This small molecule binds to this protein.
Small molecule (SMILES): Nc1ncnc2c1ncn2[C@@H]1O[C@H](CO[P](=O)(O)O[P](=O)(O)NP(=O)(O)O)[C@@H](O)[C@H]1O

Sequence of chain 1.W:
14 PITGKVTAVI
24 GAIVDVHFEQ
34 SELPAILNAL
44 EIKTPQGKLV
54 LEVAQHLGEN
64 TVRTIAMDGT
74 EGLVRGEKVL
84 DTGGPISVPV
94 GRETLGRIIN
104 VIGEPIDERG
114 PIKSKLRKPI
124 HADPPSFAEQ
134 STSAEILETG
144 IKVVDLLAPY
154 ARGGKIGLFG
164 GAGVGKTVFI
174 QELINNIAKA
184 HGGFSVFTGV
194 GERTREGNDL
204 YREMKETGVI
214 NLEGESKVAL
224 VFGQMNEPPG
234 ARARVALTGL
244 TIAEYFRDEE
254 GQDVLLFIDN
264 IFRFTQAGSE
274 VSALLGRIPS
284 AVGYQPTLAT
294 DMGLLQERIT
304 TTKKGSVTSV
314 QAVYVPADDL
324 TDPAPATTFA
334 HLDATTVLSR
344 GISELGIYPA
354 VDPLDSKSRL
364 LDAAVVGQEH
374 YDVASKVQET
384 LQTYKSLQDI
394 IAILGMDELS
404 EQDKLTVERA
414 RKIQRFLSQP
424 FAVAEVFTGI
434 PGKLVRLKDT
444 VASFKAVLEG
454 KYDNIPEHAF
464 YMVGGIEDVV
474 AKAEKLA

Binding-site contacts:
Ligand atom O1A contacts residue THR178 of chain 1.T at 3.6 Å.
Ligand atom N7 contacts residue ALA179 of chain 1.T at 3.3 Å.
Ligand atom C6 contacts residue GLN432 of chain 1.T at 3.4 Å.
Ligand atom O3G contacts residue GLN174 of chain 1.T at 3.0 Å (h-bond).
Ligand atom C8 contacts residue GLN434 of chain 1.T at 3.6 Å.
Ligand atom N7 contacts residue GLN434 of chain 1.T at 3.6 Å.
Ligand atom O1B contacts residue GLY176 of chain 1.T at 3.1 Å (h-bond).
Ligand atom N6 contacts residue GLN434 of chain 1.T at 3.5 Å (h-bond).
Ligand atom O2' contacts residue ASP365 of chain 1.W at 2.9 Å (salt-bridge).
Ligand atom O1B contacts residue THR175 of chain 1.T at 3.4 Å (h-bond).
Ligand atom O2B contacts residue THR178 of chain 1.T at 2.8 Å (h-bond).
Ligand atom O1G contacts residue MG1 of chain 1.AB at 3.0 Å.
Ligand atom C2' contacts residue GLN434 of chain 1.T at 3.7 Å.
Ligand atom O3A contacts residue GLY176 of chain 1.T at 3.0 Å (h-bond).
Ligand atom O1A contacts residue GLY176 of chain 1.T at 3.7 Å.
Ligand atom N6 contacts residue GLN432 of chain 1.T at 2.8 Å (h-bond).
Ligand atom PB contacts residue MG1 of chain 1.AB at 3.4 Å.
Ligand atom C5 contacts residue GLN434 of chain 1.T at 3.7 Å.
Ligand atom O2B contacts residue MG1 of chain 1.AB at 2.2 Å.
Ligand atom O4' contacts residue PHE359 of chain 1.T at 3.5 Å.
Ligand atom PB contacts residue GLY176 of chain 1.T at 3.7 Å.
Ligand atom O1B contacts residue LYS177 of chain 1.T at 2.7 Å (salt-bridge).
Ligand atom O3A contacts residue LYS177 of chain 1.T at 3.7 Å.
Ligand atom O2G contacts residue MG1 of chain 1.AB at 2.2 Å.
Ligand atom N3 contacts residue ARG364 of chain 1.T at 3.3 Å (salt-bridge).
Ligand atom N6 contacts residue ASN433 of chain 1.T at 3.8 Å.
Ligand atom O3A contacts residue THR175 of chain 1.T at 3.8 Å.
Ligand atom C8 contacts residue ALA179 of chain 1.T at 3.6 Å (hydrophobic).
Ligand atom C2 contacts residue ARG364 of chain 1.T at 3.7 Å.
Ligand atom PG contacts residue GLN174 of chain 1.T at 3.7 Å.
Ligand atom C6 contacts residue GLN434 of chain 1.T at 3.6 Å.
Ligand atom O1G contacts residue LYS177 of chain 1.T at 3.3 Å (salt-bridge).
Ligand atom PG contacts residue MG1 of chain 1.AB at 3.0 Å.
Ligand atom N1 contacts residue GLN434 of chain 1.T at 3.6 Å.
Ligand atom O1A contacts residue ALA179 of chain 1.T at 2.9 Å (h-bond).
Ligand atom N1 contacts residue GLN432 of chain 1.T at 3.2 Å (h-bond).
Ligand atom C1' contacts residue ARG364 of chain 1.T at 3.7 Å.
Ligand atom N3B contacts residue MG1 of chain 1.AB at 3.6 Å.
Ligand atom PB contacts residue LYS177 of chain 1.T at 3.5 Å.
Ligand atom N3B contacts residue GLN174 of chain 1.T at 3.2 Å (h-bond).

Sequence of chain 1.T:
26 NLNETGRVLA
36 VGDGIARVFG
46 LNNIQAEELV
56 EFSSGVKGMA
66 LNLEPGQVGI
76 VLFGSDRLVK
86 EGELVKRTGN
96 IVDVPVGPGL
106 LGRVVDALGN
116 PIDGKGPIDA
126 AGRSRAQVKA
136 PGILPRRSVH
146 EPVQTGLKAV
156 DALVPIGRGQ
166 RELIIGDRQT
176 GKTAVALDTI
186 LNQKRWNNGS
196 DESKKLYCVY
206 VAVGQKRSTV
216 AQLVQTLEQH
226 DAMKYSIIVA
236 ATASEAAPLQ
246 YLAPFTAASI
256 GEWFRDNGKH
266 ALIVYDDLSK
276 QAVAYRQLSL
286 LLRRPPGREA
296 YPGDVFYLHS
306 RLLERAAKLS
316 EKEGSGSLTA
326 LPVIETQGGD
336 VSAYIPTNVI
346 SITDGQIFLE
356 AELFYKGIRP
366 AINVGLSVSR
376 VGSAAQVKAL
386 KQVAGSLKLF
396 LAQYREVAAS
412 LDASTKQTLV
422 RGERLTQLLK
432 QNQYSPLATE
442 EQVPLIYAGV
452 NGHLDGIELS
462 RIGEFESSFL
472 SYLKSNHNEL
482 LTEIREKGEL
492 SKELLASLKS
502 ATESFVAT